Sequence of chain 1.A:
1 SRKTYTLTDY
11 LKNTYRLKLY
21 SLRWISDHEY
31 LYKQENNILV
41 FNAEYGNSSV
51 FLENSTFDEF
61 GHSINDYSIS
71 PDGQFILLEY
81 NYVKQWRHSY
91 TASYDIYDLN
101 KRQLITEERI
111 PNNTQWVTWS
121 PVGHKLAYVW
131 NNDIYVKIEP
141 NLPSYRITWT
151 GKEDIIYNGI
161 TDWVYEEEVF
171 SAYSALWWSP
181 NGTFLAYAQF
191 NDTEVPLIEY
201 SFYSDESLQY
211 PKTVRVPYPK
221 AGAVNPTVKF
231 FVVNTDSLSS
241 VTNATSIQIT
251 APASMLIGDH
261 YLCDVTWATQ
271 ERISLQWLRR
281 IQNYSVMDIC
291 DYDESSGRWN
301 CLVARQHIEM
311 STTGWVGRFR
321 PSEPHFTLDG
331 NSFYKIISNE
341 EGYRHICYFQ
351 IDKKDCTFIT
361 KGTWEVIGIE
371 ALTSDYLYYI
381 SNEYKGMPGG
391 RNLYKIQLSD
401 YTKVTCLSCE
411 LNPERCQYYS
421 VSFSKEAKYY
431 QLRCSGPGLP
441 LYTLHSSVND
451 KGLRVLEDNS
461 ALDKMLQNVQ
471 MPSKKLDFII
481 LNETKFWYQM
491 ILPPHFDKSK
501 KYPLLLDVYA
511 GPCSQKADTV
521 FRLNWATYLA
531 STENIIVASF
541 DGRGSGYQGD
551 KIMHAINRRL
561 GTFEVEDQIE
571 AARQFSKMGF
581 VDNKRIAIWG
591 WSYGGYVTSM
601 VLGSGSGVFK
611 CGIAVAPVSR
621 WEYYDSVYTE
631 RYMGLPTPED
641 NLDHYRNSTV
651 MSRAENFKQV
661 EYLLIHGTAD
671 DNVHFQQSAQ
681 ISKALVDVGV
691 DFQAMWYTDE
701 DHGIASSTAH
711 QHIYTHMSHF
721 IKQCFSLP

Binding-site contacts:
Ligand atom N2 contacts residue ASN47 of chain 1.A at 2.7 Å (h-bond).
Ligand atom O7 contacts residue ASN47 of chain 1.A at 3.1 Å (h-bond).
Ligand atom C5 contacts residue ASN47 of chain 1.A at 3.7 Å.
Ligand atom C7 contacts residue ASN47 of chain 1.A at 3.1 Å.
Ligand atom C1 contacts residue ASN47 of chain 1.A at 1.5 Å.
Ligand atom C2 contacts residue ASN47 of chain 1.A at 2.2 Å.
Ligand atom C7 contacts residue ASN42 of chain 1.A at 4.4 Å.
Ligand atom N2 contacts residue ASN42 of chain 1.A at 3.7 Å.
Ligand atom O7 contacts residue SER49 of chain 1.A at 3.8 Å.
Ligand atom C7 contacts residue SER49 of chain 1.A at 4.2 Å.
Ligand atom O5 contacts residue ASN47 of chain 1.A at 2.5 Å (h-bond).
Ligand atom C3 contacts residue ASN47 of chain 1.A at 3.6 Å.
Ligand atom C8 contacts residue ASN42 of chain 1.A at 4.0 Å.
Ligand atom C4 contacts residue ASN47 of chain 1.A at 4.2 Å.
Ligand atom C8 contacts residue SER49 of chain 1.A at 3.8 Å.
Ligand atom C8 contacts residue GLU29 of chain 1.A at 3.7 Å.
Ligand atom C8 contacts residue ASN47 of chain 1.A at 4.2 Å.

A small-molecule ligand and the protein it binds are described below.
Small molecule (SMILES): CC(=O)N[C@@H]1[C@@H](O)[C@H](O)[C@@H](CO)O[C@H]1O